Sequence of chain 1.A:
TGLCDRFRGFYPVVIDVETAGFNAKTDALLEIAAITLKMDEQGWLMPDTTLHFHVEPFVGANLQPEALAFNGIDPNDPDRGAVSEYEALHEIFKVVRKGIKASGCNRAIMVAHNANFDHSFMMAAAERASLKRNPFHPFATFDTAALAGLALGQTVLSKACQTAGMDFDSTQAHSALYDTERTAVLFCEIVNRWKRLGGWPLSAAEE

Binding-site contacts:
Ligand atom N7 contacts residue PHE166 of chain 1.A at 3.6 Å.
Ligand atom C8 contacts residue PHE97 of chain 1.B at 3.6 Å (hydrophobic).
Ligand atom O3' contacts residue THR46 of chain 1.B at 2.9 Å (h-bond).
Ligand atom O6 contacts residue PHE166 of chain 1.A at 3.4 Å.
Ligand atom C3' contacts residue GLU45 of chain 1.B at 3.7 Å.
Ligand atom C2 contacts residue PHE49 of chain 1.B at 3.4 Å (hydrophobic).
Ligand atom N1 contacts residue PHE49 of chain 1.B at 3.3 Å.
Ligand atom O4' contacts residue PHE166 of chain 1.A at 3.3 Å.
Ligand atom OP1 contacts residue MG1 of chain 1.F at 3.8 Å.
Ligand atom O4' contacts residue PHE144 of chain 1.B at 3.6 Å.
Ligand atom C8 contacts residue PHE144 of chain 1.B at 3.3 Å (hydrophobic).
Ligand atom C4' contacts residue PHE144 of chain 1.B at 3.8 Å (hydrophobic).
Ligand atom C4 contacts residue PHE49 of chain 1.B at 3.1 Å (hydrophobic).
Ligand atom O5' contacts residue PHE49 of chain 1.B at 3.5 Å.
Ligand atom C8 contacts residue PHE166 of chain 1.A at 3.6 Å (hydrophobic).
Ligand atom N7 contacts residue PHE144 of chain 1.B at 3.5 Å.
Ligand atom N1 contacts residue GLU93 of chain 1.B at 3.8 Å.
Ligand atom N3 contacts residue ALA94 of chain 1.B at 3.4 Å.
Ligand atom C6 contacts residue PHE49 of chain 1.B at 3.3 Å (hydrophobic).
Ligand atom N7 contacts residue PHE97 of chain 1.B at 3.6 Å.
Ligand atom C5 contacts residue PHE49 of chain 1.B at 3.2 Å (hydrophobic).
Ligand atom N2 contacts residue PHE49 of chain 1.B at 3.5 Å.
Ligand atom N3 contacts residue PHE49 of chain 1.B at 3.4 Å.
Ligand atom C6 contacts residue PHE166 of chain 1.A at 3.4 Å (hydrophobic).
Ligand atom C2 contacts residue ALA94 of chain 1.B at 3.8 Å (hydrophobic).
Ligand atom N9 contacts residue PHE49 of chain 1.B at 3.4 Å.
Ligand atom N2 contacts residue GLN91 of chain 1.B at 3.6 Å.
Ligand atom N2 contacts residue GLU93 of chain 1.B at 3.8 Å.
Ligand atom OP2 contacts residue PHE97 of chain 1.B at 3.2 Å.
Ligand atom C4 contacts residue PHE166 of chain 1.A at 3.8 Å (hydrophobic).
Ligand atom C1' contacts residue THR46 of chain 1.B at 3.6 Å.
Ligand atom C2' contacts residue THR46 of chain 1.B at 3.2 Å.
Ligand atom C4' contacts residue THR46 of chain 1.B at 3.7 Å.
Ligand atom C5 contacts residue PHE166 of chain 1.A at 3.5 Å (hydrophobic).
Ligand atom O3' contacts residue GLU45 of chain 1.B at 2.7 Å (salt-bridge).
Ligand atom C4 contacts residue ALA94 of chain 1.B at 3.8 Å (hydrophobic).
Ligand atom O3' contacts residue ASN98 of chain 1.B at 3.1 Å (h-bond).
Ligand atom O4' contacts residue THR46 of chain 1.B at 3.7 Å.
Ligand atom C3' contacts residue ASN98 of chain 1.B at 3.8 Å.
Ligand atom C2' contacts residue ASN98 of chain 1.B at 3.6 Å.

The protein below binds the small molecule below.
Small molecule (SMILES): Nc1nc(=O)c2ncn([C@H]3C[C@H](O[P](=O)(O)OC[C@H]4O[C@@H](n5cnc6c(=O)nc(N)[nH]c65)C[C@@H]4O)[C@@H](CO)O3)c2[nH]1

Sequence of chain 1.B:
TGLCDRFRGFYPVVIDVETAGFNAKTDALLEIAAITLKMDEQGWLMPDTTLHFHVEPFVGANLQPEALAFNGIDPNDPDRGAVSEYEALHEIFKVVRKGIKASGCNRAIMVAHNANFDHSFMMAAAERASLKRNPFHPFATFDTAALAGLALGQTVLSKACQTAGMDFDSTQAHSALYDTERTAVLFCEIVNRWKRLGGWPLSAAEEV